Sequence of chain 1.C:
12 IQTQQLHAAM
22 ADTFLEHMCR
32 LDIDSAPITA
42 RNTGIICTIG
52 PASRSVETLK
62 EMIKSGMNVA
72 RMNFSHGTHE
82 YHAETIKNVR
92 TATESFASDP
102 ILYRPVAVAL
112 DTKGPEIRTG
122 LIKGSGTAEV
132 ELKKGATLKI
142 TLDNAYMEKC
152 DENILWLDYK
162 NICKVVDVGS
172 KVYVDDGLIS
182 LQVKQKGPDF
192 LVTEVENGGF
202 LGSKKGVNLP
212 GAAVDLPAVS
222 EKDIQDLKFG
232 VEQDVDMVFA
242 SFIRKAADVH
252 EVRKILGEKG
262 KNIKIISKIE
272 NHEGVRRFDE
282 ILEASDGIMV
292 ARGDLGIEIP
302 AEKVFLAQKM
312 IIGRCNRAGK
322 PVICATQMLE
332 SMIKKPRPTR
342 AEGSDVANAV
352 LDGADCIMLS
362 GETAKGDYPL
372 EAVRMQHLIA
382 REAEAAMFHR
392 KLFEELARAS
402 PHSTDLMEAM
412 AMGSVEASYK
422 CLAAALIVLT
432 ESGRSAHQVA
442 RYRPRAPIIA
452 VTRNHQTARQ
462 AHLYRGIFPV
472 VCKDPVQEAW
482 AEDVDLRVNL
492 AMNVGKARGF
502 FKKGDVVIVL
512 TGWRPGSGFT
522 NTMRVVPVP

The protein below binds the small molecule below.
Small molecule (SMILES): CC(=O)C(=O)O

Binding-site contacts:
Ligand atom OXT contacts residue GLY294 of chain 1.C at 3.0 Å (h-bond).
Ligand atom CA contacts residue MN1 of chain 1.P at 3.2 Å.
Ligand atom C contacts residue ALA292 of chain 1.C at 3.4 Å (hydrophobic).
Ligand atom C contacts residue ASP295 of chain 1.C at 4.1 Å.
Ligand atom OXT contacts residue ALA292 of chain 1.C at 3.3 Å.
Ligand atom O3 contacts residue MN1 of chain 1.P at 2.6 Å.
Ligand atom CB contacts residue LYS269 of chain 1.C at 4.1 Å.
Ligand atom O contacts residue ALA292 of chain 1.C at 3.7 Å.
Ligand atom CA contacts residue GLU271 of chain 1.C at 4.0 Å.
Ligand atom O contacts residue GLY294 of chain 1.C at 4.0 Å.
Ligand atom OXT contacts residue ASP295 of chain 1.C at 4.0 Å.
Ligand atom O contacts residue MN1 of chain 1.P at 2.3 Å.
Ligand atom O contacts residue GLU271 of chain 1.C at 2.8 Å (salt-bridge).
Ligand atom CB contacts residue THR327 of chain 1.C at 3.5 Å.
Ligand atom CA contacts residue ALA292 of chain 1.C at 3.7 Å (hydrophobic).
Ligand atom CA contacts residue THR327 of chain 1.C at 3.8 Å.
Ligand atom CB contacts residue ARG72 of chain 1.C at 3.7 Å.
Ligand atom CA contacts residue ARG72 of chain 1.C at 4.5 Å.
Ligand atom O3 contacts residue ARG72 of chain 1.C at 3.9 Å.
Ligand atom CB contacts residue MET290 of chain 1.C at 3.9 Å (hydrophobic).
Ligand atom C contacts residue GLU271 of chain 1.C at 3.6 Å.
Ligand atom O contacts residue ASP295 of chain 1.C at 2.9 Å (salt-bridge).
Ligand atom CB contacts residue ALA292 of chain 1.C at 4.3 Å (hydrophobic).
Ligand atom CA contacts residue LYS269 of chain 1.C at 3.8 Å.
Ligand atom C contacts residue MN1 of chain 1.P at 3.1 Å.
Ligand atom O3 contacts residue ALA292 of chain 1.C at 4.3 Å.
Ligand atom O3 contacts residue ASP112 of chain 1.C at 4.3 Å.
Ligand atom O3 contacts residue LYS269 of chain 1.C at 2.6 Å (salt-bridge).
Ligand atom C contacts residue GLY294 of chain 1.C at 4.0 Å.
Ligand atom OXT contacts residue THR327 of chain 1.C at 2.5 Å (h-bond).
Ligand atom OXT contacts residue MN1 of chain 1.P at 4.3 Å.
Ligand atom CB contacts residue ALA326 of chain 1.C at 4.4 Å (hydrophobic).
Ligand atom O3 contacts residue GLU271 of chain 1.C at 3.8 Å.
Ligand atom OXT contacts residue ARG293 of chain 1.C at 3.8 Å.
Ligand atom C contacts residue THR327 of chain 1.C at 3.5 Å.